This small molecule binds to this protein.
Small molecule (SMILES): CC(=O)N[C@H]1[C@H](O[C@H]2[C@H](O)[C@@H](NC(C)=O)CO[C@@H]2CO)O[C@H](CO)[C@@H](O[C@@H]2O[C@H](CO[C@H]3O[C@H](CO)[C@@H](O)[C@H](O)[C@@H]3O)[C@@H](O)[C@H](O[C@H]3O[C@H](CO)[C@@H](O)[C@H](O)[C@@H]3O)[C@@H]2O)[C@@H]1O

Binding-site contacts:
Ligand atom C3 contacts residue ASN159 of chain 1.E at 3.8 Å.
Ligand atom C3 contacts residue SER213 of chain 3.E at 4.0 Å.
Ligand atom C7 contacts residue TRP216 of chain 3.E at 3.8 Å (hydrophobic).
Ligand atom C1 contacts residue ASN159 of chain 1.E at 1.4 Å.
Ligand atom O7 contacts residue ARG214 of chain 3.E at 4.0 Å.
Ligand atom C6 contacts residue TRP216 of chain 3.E at 4.2 Å (hydrophobic).
Ligand atom O5 contacts residue TRP216 of chain 3.E at 4.3 Å.
Ligand atom C1 contacts residue SER213 of chain 3.E at 4.2 Å.
Ligand atom N2 contacts residue SER213 of chain 3.E at 2.9 Å (h-bond).
Ligand atom C6 contacts residue TRP216 of chain 3.E at 3.9 Å (hydrophobic).
Ligand atom N2 contacts residue TRP216 of chain 3.E at 4.5 Å.
Ligand atom C8 contacts residue PRO215 of chain 3.E at 4.4 Å (hydrophobic).
Ligand atom O7 contacts residue TRP216 of chain 3.E at 2.7 Å (h-bond).
Ligand atom O3 contacts residue TRP216 of chain 3.E at 3.8 Å.
Ligand atom C5 contacts residue LEU238 of chain 1.E at 4.1 Å (hydrophobic).
Ligand atom O7 contacts residue PRO215 of chain 3.E at 3.4 Å.
Ligand atom O6 contacts residue THR161 of chain 1.E at 4.3 Å.
Ligand atom C8 contacts residue THR161 of chain 1.E at 4.0 Å.
Ligand atom C2 contacts residue ASN159 of chain 1.E at 2.5 Å.
Ligand atom O7 contacts residue ASN159 of chain 1.E at 3.8 Å.
Ligand atom N2 contacts residue ASN159 of chain 1.E at 2.9 Å (h-bond).
Ligand atom C7 contacts residue SER213 of chain 3.E at 3.7 Å.
Ligand atom C7 contacts residue PRO215 of chain 3.E at 4.3 Å (hydrophobic).
Ligand atom C6 contacts residue THR161 of chain 1.E at 4.2 Å.
Ligand atom O5 contacts residue ASN159 of chain 1.E at 2.3 Å (h-bond).
Ligand atom C2 contacts residue TRP216 of chain 3.E at 4.1 Å (hydrophobic).
Ligand atom C3 contacts residue TRP216 of chain 3.E at 4.4 Å (hydrophobic).
Ligand atom C4 contacts residue ASN159 of chain 1.E at 4.2 Å.
Ligand atom C4 contacts residue TRP216 of chain 3.E at 4.2 Å (hydrophobic).
Ligand atom C5 contacts residue TRP216 of chain 3.E at 3.7 Å (hydrophobic).
Ligand atom O5 contacts residue TRP216 of chain 3.E at 4.2 Å.
Ligand atom C7 contacts residue ASN159 of chain 1.E at 3.6 Å.
Ligand atom C2 contacts residue SER213 of chain 3.E at 3.9 Å.
Ligand atom C5 contacts residue ASN159 of chain 1.E at 3.6 Å.
Ligand atom C8 contacts residue ILE236 of chain 1.E at 4.4 Å (hydrophobic).
Ligand atom C8 contacts residue SER213 of chain 3.E at 3.5 Å.

Sequence of chain 1.E:
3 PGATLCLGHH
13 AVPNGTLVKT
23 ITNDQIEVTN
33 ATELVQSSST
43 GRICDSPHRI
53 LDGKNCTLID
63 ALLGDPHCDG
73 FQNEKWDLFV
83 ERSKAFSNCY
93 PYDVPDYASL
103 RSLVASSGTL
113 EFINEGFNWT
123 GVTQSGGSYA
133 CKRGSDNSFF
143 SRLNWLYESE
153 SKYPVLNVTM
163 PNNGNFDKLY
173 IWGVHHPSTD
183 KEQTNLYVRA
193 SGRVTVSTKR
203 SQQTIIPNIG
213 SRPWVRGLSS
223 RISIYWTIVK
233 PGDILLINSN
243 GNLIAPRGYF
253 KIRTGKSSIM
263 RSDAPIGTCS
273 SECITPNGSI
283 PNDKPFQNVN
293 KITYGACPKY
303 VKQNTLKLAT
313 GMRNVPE

Sequence of chain 3.E:
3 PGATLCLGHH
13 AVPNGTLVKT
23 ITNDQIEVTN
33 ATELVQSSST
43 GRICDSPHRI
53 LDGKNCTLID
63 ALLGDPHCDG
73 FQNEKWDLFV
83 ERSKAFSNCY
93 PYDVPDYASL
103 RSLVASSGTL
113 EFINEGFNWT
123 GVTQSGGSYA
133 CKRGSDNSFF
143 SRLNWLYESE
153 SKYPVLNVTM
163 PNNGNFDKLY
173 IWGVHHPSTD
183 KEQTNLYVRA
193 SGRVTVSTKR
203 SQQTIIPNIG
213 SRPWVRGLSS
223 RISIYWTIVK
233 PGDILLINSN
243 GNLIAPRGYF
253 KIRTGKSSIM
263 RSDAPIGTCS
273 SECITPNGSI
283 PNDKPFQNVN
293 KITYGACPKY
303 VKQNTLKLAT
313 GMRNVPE